Sequence of chain 1.B:
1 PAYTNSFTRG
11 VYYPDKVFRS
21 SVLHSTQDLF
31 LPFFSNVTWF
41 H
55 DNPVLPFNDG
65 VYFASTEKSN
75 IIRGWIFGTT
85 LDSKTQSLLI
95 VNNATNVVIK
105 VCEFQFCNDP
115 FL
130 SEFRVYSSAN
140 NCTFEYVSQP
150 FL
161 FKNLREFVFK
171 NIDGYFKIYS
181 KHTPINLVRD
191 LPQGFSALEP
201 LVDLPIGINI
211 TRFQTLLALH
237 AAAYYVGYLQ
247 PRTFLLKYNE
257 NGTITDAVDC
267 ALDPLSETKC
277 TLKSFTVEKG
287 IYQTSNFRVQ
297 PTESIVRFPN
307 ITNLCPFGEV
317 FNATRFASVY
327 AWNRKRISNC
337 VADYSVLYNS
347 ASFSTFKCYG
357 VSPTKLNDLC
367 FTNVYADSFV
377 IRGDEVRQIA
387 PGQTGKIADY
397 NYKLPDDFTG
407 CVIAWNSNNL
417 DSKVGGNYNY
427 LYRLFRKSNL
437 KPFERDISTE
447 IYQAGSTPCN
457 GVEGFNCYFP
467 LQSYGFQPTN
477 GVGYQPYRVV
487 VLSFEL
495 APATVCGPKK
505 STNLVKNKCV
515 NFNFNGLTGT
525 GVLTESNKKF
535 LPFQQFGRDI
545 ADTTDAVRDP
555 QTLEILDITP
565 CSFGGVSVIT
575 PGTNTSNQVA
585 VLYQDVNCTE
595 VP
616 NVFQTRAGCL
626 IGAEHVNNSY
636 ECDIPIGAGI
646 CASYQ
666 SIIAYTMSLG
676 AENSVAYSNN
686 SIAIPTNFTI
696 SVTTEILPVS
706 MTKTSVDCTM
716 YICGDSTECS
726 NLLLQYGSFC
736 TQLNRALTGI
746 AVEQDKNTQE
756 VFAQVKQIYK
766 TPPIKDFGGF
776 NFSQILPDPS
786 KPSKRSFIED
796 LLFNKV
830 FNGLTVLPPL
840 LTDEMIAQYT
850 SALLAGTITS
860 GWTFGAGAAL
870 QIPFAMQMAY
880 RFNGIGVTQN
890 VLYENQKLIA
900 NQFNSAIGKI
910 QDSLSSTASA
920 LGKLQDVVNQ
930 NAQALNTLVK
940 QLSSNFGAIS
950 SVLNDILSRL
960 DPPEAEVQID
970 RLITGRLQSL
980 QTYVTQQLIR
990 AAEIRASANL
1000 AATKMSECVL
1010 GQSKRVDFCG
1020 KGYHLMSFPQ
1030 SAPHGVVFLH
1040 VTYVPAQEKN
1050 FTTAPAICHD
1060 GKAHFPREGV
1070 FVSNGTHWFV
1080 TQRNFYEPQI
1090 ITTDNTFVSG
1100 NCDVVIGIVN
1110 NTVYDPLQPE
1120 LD

Binding-site contacts:
Ligand atom O5 contacts residue ASN632 of chain 1.B at 2.4 Å (h-bond).
Ligand atom C4 contacts residue ASN632 of chain 1.B at 4.2 Å.
Ligand atom C1 contacts residue ASN632 of chain 1.B at 1.4 Å.
Ligand atom O7 contacts residue ASN632 of chain 1.B at 2.9 Å (h-bond).
Ligand atom C5 contacts residue ASN632 of chain 1.B at 3.7 Å.
Ligand atom C3 contacts residue ASN632 of chain 1.B at 3.8 Å.
Ligand atom C7 contacts residue ASN632 of chain 1.B at 3.2 Å.
Ligand atom C8 contacts residue ASN632 of chain 1.B at 4.0 Å.
Ligand atom C2 contacts residue ASN632 of chain 1.B at 2.5 Å.
Ligand atom N2 contacts residue ASN632 of chain 1.B at 2.9 Å (h-bond).

The protein below binds the small molecule below.
Small molecule (SMILES): CC(=O)N[C@@H]1[C@@H](O)[C@H](O)[C@@H](CO)O[C@H]1O